Sequence of chain 1.C:
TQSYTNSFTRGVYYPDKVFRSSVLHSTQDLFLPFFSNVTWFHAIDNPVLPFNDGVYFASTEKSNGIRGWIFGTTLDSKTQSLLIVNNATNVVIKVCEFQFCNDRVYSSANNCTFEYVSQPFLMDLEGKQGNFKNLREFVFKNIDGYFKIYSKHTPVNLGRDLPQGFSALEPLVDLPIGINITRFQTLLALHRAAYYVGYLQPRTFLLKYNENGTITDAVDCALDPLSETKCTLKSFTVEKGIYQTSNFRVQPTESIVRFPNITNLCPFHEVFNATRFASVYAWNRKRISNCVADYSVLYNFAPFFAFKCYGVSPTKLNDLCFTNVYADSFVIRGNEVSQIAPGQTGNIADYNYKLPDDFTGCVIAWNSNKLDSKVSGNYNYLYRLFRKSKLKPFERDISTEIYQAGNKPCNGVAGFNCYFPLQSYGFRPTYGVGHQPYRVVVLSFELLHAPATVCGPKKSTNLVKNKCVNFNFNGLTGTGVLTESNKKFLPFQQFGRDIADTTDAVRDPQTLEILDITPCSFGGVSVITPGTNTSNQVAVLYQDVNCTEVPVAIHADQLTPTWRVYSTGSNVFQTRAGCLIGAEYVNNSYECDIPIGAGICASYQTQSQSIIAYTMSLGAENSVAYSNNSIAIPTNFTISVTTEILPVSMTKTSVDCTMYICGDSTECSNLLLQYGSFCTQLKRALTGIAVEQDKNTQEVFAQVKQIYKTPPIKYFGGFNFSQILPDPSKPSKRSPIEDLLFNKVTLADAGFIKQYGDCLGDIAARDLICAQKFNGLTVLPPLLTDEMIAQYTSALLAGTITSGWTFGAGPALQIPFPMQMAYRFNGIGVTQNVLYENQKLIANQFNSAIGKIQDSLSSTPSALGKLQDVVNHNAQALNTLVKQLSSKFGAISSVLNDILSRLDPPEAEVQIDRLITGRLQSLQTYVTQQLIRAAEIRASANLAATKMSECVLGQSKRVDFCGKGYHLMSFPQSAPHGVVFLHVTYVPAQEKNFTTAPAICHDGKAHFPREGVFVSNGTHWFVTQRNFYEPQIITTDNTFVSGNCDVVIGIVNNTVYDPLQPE

This small molecule binds to this protein.
Small molecule (SMILES): CC(=O)N[C@@H]1[C@@H](O)[C@H](O)[C@@H](CO)O[C@H]1O

Binding-site contacts:
Ligand atom C5 contacts residue ASN119 of chain 1.C at 3.7 Å.
Ligand atom O5 contacts residue ASN122 of chain 1.C at 3.4 Å (h-bond).
Ligand atom C6 contacts residue ASN122 of chain 1.C at 4.0 Å.
Ligand atom O6 contacts residue THR121 of chain 1.C at 2.4 Å (h-bond).
Ligand atom C8 contacts residue ASN119 of chain 1.C at 4.2 Å.
Ligand atom O5 contacts residue THR121 of chain 1.C at 3.0 Å (h-bond).
Ligand atom O5 contacts residue ASN119 of chain 1.C at 2.4 Å (h-bond).
Ligand atom N2 contacts residue ASN119 of chain 1.C at 2.9 Å (h-bond).
Ligand atom O7 contacts residue ASN119 of chain 1.C at 3.0 Å (h-bond).
Ligand atom C7 contacts residue VAL124 of chain 1.C at 4.2 Å (hydrophobic).
Ligand atom O7 contacts residue VAL124 of chain 1.C at 3.3 Å.
Ligand atom C7 contacts residue ASN119 of chain 1.C at 3.1 Å.
Ligand atom C3 contacts residue ASN119 of chain 1.C at 3.8 Å.
Ligand atom C1 contacts residue THR121 of chain 1.C at 4.1 Å.
Ligand atom C1 contacts residue ASN119 of chain 1.C at 1.4 Å.
Ligand atom C1 contacts residue ASN122 of chain 1.C at 4.3 Å.
Ligand atom O6 contacts residue ASN122 of chain 1.C at 2.8 Å (h-bond).
Ligand atom C6 contacts residue THR121 of chain 1.C at 3.2 Å.
Ligand atom C5 contacts residue ASN122 of chain 1.C at 4.2 Å.
Ligand atom C5 contacts residue THR121 of chain 1.C at 3.7 Å.
Ligand atom C2 contacts residue ASN119 of chain 1.C at 2.4 Å.
Ligand atom C4 contacts residue ASN119 of chain 1.C at 4.2 Å.
Ligand atom C8 contacts residue VAL124 of chain 1.C at 4.4 Å (hydrophobic).